A small-molecule ligand and the protein it binds are described below.
Small molecule (SMILES): Nc1ncnc2c1ncn2[C@@H]1O[C@H](COP(=O)(O)OP(=O)(O)OP(O)(O)=S)[C@@H](O)[C@H]1O

Binding-site contacts:
Ligand atom O3A contacts residue GLY41 of chain 1.A at 3.4 Å.
Ligand atom O3B contacts residue GLY41 of chain 1.A at 2.8 Å (h-bond).
Ligand atom O1A contacts residue LYS44 of chain 1.A at 3.4 Å (salt-bridge).
Ligand atom N3 contacts residue ARG198 of chain 1.A at 2.9 Å (salt-bridge).
Ligand atom O3A contacts residue GLY43 of chain 1.A at 3.4 Å (h-bond).
Ligand atom O1B contacts residue LYS44 of chain 1.A at 2.9 Å (salt-bridge).
Ligand atom O1A contacts residue GLU45 of chain 1.A at 3.4 Å (salt-bridge).
Ligand atom O4' contacts residue VAL226 of chain 1.A at 3.2 Å.
Ligand atom N6 contacts residue VAL11 of chain 1.A at 3.2 Å (h-bond).
Ligand atom C2 contacts residue ARG198 of chain 1.A at 3.3 Å.
Ligand atom O2A contacts residue MG1 of chain 1.C at 3.2 Å.
Ligand atom S1G contacts residue ARG227 of chain 1.A at 3.4 Å (salt-bridge).
Ligand atom S1G contacts residue SER40 of chain 1.A at 2.8 Å (h-bond).
Ligand atom O2B contacts residue GLU45 of chain 1.A at 3.1 Å (salt-bridge).
Ligand atom PG contacts residue MG1 of chain 1.C at 3.5 Å.
Ligand atom N1 contacts residue SER9 of chain 1.A at 3.1 Å (h-bond).
Ligand atom PG contacts residue ARG227 of chain 1.A at 3.5 Å.
Ligand atom O3G contacts residue ASP109 of chain 1.A at 3.4 Å (salt-bridge).
Ligand atom O1B contacts residue THR42 of chain 1.A at 3.1 Å (h-bond).
Ligand atom O1A contacts residue GLY43 of chain 1.A at 3.0 Å.
Ligand atom O2A contacts residue ARG227 of chain 1.A at 3.1 Å (salt-bridge).
Ligand atom O2B contacts residue MG1 of chain 1.C at 3.1 Å.
Ligand atom C2' contacts residue VAL46 of chain 1.A at 3.4 Å (hydrophobic).
Ligand atom C6 contacts residue VAL11 of chain 1.A at 3.5 Å (hydrophobic).
Ligand atom O1B contacts residue GLY41 of chain 1.A at 3.5 Å (h-bond).
Ligand atom O2G contacts residue MG1 of chain 1.C at 2.3 Å.
Ligand atom O2' contacts residue ARG198 of chain 1.A at 3.2 Å (salt-bridge).
Ligand atom O1A contacts residue VAL46 of chain 1.A at 3.3 Å (h-bond).
Ligand atom C8 contacts residue VAL226 of chain 1.A at 3.5 Å (hydrophobic).
Ligand atom N1 contacts residue VAL11 of chain 1.A at 2.9 Å (h-bond).
Ligand atom PB contacts residue GLY41 of chain 1.A at 3.5 Å.
Ligand atom O5' contacts residue ARG227 of chain 1.A at 3.4 Å (salt-bridge).
Ligand atom C2 contacts residue SER9 of chain 1.A at 3.0 Å.
Ligand atom O2G contacts residue ARG227 of chain 1.A at 3.4 Å (salt-bridge).
Ligand atom N1 contacts residue LEU10 of chain 1.A at 3.5 Å.
Ligand atom O3B contacts residue ARG227 of chain 1.A at 3.2 Å (salt-bridge).
Ligand atom O1B contacts residue GLY43 of chain 1.A at 3.3 Å (h-bond).
Ligand atom O2' contacts residue VAL46 of chain 1.A at 3.4 Å.
Ligand atom N6 contacts residue LEU10 of chain 1.A at 3.4 Å.
Ligand atom O2A contacts residue GLU45 of chain 1.A at 3.5 Å.

Sequence of chain 1.A:
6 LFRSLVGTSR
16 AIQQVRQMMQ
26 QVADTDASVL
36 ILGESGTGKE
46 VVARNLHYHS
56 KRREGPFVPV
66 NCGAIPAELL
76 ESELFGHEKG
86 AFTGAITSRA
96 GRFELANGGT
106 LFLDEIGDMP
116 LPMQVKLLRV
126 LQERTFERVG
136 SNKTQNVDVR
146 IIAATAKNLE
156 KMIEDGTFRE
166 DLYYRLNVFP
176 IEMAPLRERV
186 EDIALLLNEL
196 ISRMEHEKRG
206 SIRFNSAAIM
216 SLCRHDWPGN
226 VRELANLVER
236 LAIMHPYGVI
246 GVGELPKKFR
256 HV